This small molecule binds to this protein.
Small molecule (SMILES): CC(=O)N[C@@H]1[C@@H](O)[C@H](O)[C@@H](CO)O[C@H]1O

Binding-site contacts:
Ligand atom C1 contacts residue ASN172 of chain 1.A at 1.4 Å.
Ligand atom C6 contacts residue ASN172 of chain 1.A at 4.2 Å.
Ligand atom O5 contacts residue ASN172 of chain 1.A at 2.4 Å (h-bond).
Ligand atom O5 contacts residue PRO154 of chain 1.A at 4.0 Å.
Ligand atom C6 contacts residue PRO154 of chain 1.A at 4.3 Å (hydrophobic).
Ligand atom C4 contacts residue ASN172 of chain 1.A at 4.4 Å.
Ligand atom C2 contacts residue ASN172 of chain 1.A at 2.8 Å.
Ligand atom C3 contacts residue ASN172 of chain 1.A at 3.9 Å.
Ligand atom C5 contacts residue ASN172 of chain 1.A at 3.7 Å.
Ligand atom N2 contacts residue ASN172 of chain 1.A at 3.2 Å (h-bond).
Ligand atom C7 contacts residue ASN172 of chain 1.A at 4.2 Å.
Ligand atom C1 contacts residue PRO154 of chain 1.A at 4.4 Å (hydrophobic).

Sequence of chain 1.A:
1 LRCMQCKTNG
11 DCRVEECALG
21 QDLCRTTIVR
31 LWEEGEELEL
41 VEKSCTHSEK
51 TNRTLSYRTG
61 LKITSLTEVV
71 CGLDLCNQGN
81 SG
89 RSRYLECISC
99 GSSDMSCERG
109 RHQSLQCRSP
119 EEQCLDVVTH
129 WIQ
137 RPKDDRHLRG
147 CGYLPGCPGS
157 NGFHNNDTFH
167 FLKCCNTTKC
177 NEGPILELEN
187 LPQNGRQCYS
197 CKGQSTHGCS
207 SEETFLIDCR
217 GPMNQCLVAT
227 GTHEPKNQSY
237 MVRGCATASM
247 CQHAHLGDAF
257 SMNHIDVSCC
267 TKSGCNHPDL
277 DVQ